Binding-site contacts:
Ligand atom C27 contacts residue PHE33 of chain 1.A at 3.5 Å (hydrophobic).
Ligand atom C04 contacts residue NDP1 of chain 1.C at 3.2 Å.
Ligand atom C24 contacts residue ARG25 of chain 1.A at 3.9 Å.
Ligand atom C03 contacts residue ILE96 of chain 1.A at 2.9 Å (hydrophobic).
Ligand atom C05 contacts residue PHE33 of chain 1.A at 3.5 Å (hydrophobic).
Ligand atom C01 contacts residue THR48 of chain 1.A at 3.6 Å.
Ligand atom C03 contacts residue PHE33 of chain 1.A at 3.9 Å (hydrophobic).
Ligand atom C13 contacts residue LEU59 of chain 1.A at 4.0 Å (hydrophobic).
Ligand atom C25 contacts residue PO41 of chain 1.H at 3.8 Å.
Ligand atom C04 contacts residue ILE96 of chain 1.A at 3.6 Å (hydrophobic).
Ligand atom C25 contacts residue GLN30 of chain 1.A at 4.0 Å.
Ligand atom N19 contacts residue VAL56 of chain 1.A at 3.5 Å.
Ligand atom C23 contacts residue PRO53 of chain 1.A at 3.5 Å (hydrophobic).
Ligand atom C03 contacts residue NDP1 of chain 1.C at 3.2 Å.
Ligand atom C24 contacts residue PO41 of chain 1.H at 3.6 Å.
Ligand atom C22 contacts residue VAL56 of chain 1.A at 4.0 Å (hydrophobic).
Ligand atom C09 contacts residue GLN30 of chain 1.A at 3.7 Å.
Ligand atom C14 contacts residue LEU59 of chain 1.A at 3.9 Å (hydrophobic).
Ligand atom C05 contacts residue NDP1 of chain 1.C at 3.8 Å.
Ligand atom C28 contacts residue PHE33 of chain 1.A at 3.9 Å (hydrophobic).
Ligand atom C01 contacts residue LEU52 of chain 1.A at 3.7 Å (hydrophobic).
Ligand atom C01 contacts residue ILE96 of chain 1.A at 3.6 Å (hydrophobic).
Ligand atom C25 contacts residue ARG25 of chain 1.A at 3.9 Å.
Ligand atom O16 contacts residue PHE33 of chain 1.A at 3.3 Å.
Ligand atom C02 contacts residue ILE96 of chain 1.A at 3.8 Å (hydrophobic).
Ligand atom N06 contacts residue PHE33 of chain 1.A at 3.6 Å.
Ligand atom O16 contacts residue ARG62 of chain 1.A at 2.8 Å (salt-bridge).
Ligand atom C10 contacts residue PHE33 of chain 1.A at 3.9 Å (hydrophobic).
Ligand atom C15 contacts residue ARG62 of chain 1.A at 3.3 Å.
Ligand atom C26 contacts residue GLN30 of chain 1.A at 3.8 Å.
Ligand atom C07 contacts residue ASP29 of chain 1.A at 3.8 Å.
Ligand atom C07 contacts residue PHE33 of chain 1.A at 3.7 Å (hydrophobic).
Ligand atom O17 contacts residue ARG34 of chain 1.A at 4.0 Å.
Ligand atom C02 contacts residue PHE33 of chain 1.A at 4.0 Å (hydrophobic).
Ligand atom C08 contacts residue PHE33 of chain 1.A at 3.7 Å (hydrophobic).
Ligand atom O17 contacts residue ARG62 of chain 1.A at 2.5 Å (salt-bridge).
Ligand atom N06 contacts residue NDP1 of chain 1.C at 3.8 Å.
Ligand atom C24 contacts residue PRO53 of chain 1.A at 3.9 Å (hydrophobic).
Ligand atom C04 contacts residue PHE33 of chain 1.A at 3.8 Å (hydrophobic).
Ligand atom O16 contacts residue LEU59 of chain 1.A at 4.0 Å.

A small-molecule ligand and the protein it binds are described below.
Small molecule (SMILES): Cc1ccc2[nH]cc(CCCOc3c(C(=O)O)cnn3-c3ccccc3)c2c1

Sequence of chain 1.A:
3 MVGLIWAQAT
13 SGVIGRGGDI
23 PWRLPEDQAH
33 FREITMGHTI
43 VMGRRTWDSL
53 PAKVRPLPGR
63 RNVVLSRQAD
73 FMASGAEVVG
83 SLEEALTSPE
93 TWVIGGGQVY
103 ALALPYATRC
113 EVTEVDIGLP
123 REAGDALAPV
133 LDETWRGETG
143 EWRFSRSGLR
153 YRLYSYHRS